A small-molecule ligand and the protein it binds are described below.
Small molecule (SMILES): Cc1cn([C@H]2C[C@H](O[P](=O)(O)OC[C@H]3O[C@@H](n4ccc(N)nc4=O)C[C@@H]3O[P](=O)(O)OC[C@H]3O[C@@H](n4cnc5c(=O)nc(N)[nH]c54)C[C@@H]3O[P](=O)(O)OC[C@H]3O[C@@H](n4cnc5c(=O)nc(N)[nH]c54)C[C@@H]3O)[C@@H](CO[P](=O)(O)O[C@H]3C[C@H](n4cnc5c(=O)nc(N)[nH]c54)O[C@@H]3COP(=O)(O)O)O2)c(=O)[nH]c1=O

Sequence of chain 1.A:
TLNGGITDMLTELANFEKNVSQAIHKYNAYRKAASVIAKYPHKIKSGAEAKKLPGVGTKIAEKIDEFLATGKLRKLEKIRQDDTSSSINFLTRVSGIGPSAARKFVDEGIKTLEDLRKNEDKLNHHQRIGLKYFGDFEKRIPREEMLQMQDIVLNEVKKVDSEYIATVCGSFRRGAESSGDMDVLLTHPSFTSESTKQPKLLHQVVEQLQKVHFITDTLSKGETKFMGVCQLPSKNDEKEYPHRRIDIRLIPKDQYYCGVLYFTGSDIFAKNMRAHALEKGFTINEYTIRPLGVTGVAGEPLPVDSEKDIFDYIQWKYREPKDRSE

Binding-site contacts:
Ligand atom N1 contacts residue HIS34 of chain 1.A at 3.9 Å.
Ligand atom C5' contacts residue TYR39 of chain 1.A at 3.4 Å (hydrophobic).
Ligand atom O3' contacts residue GLY64 of chain 1.A at 3.5 Å.
Ligand atom C5' contacts residue GLY66 of chain 1.A at 3.7 Å.
Ligand atom O5' contacts residue GLY66 of chain 1.A at 3.5 Å.
Ligand atom C5' contacts residue LYS35 of chain 1.A at 3.9 Å.
Ligand atom O5' contacts residue LYS35 of chain 1.A at 3.8 Å.
Ligand atom OP1 contacts residue GLY66 of chain 1.A at 3.0 Å (h-bond).
Ligand atom OP1 contacts residue GLY64 of chain 1.A at 3.0 Å (h-bond).
Ligand atom OP2 contacts residue THR67 of chain 1.A at 3.8 Å.
Ligand atom OP1 contacts residue THR67 of chain 1.A at 3.5 Å (h-bond).
Ligand atom C1' contacts residue ALA38 of chain 1.A at 3.8 Å (hydrophobic).
Ligand atom P contacts residue LYS68 of chain 1.A at 3.3 Å.
Ligand atom P contacts residue LYS68 of chain 1.A at 3.9 Å.
Ligand atom OP3 contacts residue LYS35 of chain 1.A at 2.5 Å (salt-bridge).
Ligand atom O4' contacts residue ALA38 of chain 1.A at 3.4 Å.
Ligand atom P contacts residue ILE69 of chain 1.A at 3.9 Å.
Ligand atom P contacts residue LYS35 of chain 1.A at 3.3 Å.
Ligand atom C5' contacts residue GLY64 of chain 1.A at 3.4 Å.
Ligand atom OP1 contacts residue LEU62 of chain 1.A at 3.7 Å.
Ligand atom OP2 contacts residue LYS68 of chain 1.A at 3.2 Å.
Ligand atom P contacts residue VAL65 of chain 1.A at 3.7 Å.
Ligand atom OP1 contacts residue NA1 of chain 1.H at 2.5 Å (h-bond).
Ligand atom C3' contacts residue GLY66 of chain 1.A at 3.7 Å.
Ligand atom P contacts residue GLY66 of chain 1.A at 3.8 Å.
Ligand atom OP2 contacts residue VAL65 of chain 1.A at 3.7 Å.
Ligand atom OP1 contacts residue LYS68 of chain 1.A at 2.5 Å (salt-bridge).
Ligand atom OP1 contacts residue LYS68 of chain 1.A at 3.5 Å (salt-bridge).
Ligand atom OP2 contacts residue GLY66 of chain 1.A at 3.5 Å.
Ligand atom OP2 contacts residue LYS35 of chain 1.A at 3.2 Å (salt-bridge).
Ligand atom OP2 contacts residue LYS68 of chain 1.A at 3.2 Å (salt-bridge).
Ligand atom C3' contacts residue GLY64 of chain 1.A at 3.9 Å.
Ligand atom N3 contacts residue ALA38 of chain 1.A at 3.6 Å.
Ligand atom O3' contacts residue ILE69 of chain 1.A at 3.5 Å.
Ligand atom OP1 contacts residue ILE69 of chain 1.A at 2.9 Å (h-bond).
Ligand atom P contacts residue NA1 of chain 1.H at 3.7 Å.
Ligand atom C4' contacts residue GLY64 of chain 1.A at 3.2 Å.
Ligand atom O3' contacts residue VAL65 of chain 1.A at 4.0 Å.
Ligand atom OP3 contacts residue GLU26 of chain 1.A at 3.9 Å.
Ligand atom OP1 contacts residue VAL65 of chain 1.A at 3.1 Å (h-bond).